Sequence of chain 1.B:
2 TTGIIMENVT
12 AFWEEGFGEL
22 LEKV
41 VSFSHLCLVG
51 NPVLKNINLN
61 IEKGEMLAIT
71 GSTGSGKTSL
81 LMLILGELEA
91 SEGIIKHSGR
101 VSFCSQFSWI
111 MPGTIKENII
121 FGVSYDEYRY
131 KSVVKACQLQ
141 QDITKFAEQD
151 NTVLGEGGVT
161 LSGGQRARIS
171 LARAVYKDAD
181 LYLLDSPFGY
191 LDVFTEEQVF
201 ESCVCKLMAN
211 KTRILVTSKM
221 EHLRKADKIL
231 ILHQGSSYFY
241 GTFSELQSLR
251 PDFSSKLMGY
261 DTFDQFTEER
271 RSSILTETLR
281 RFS

The small molecule below binds the protein below.
Small molecule (SMILES): Nc1ncnc2c1ncn2[C@@H]1O[C@H](CO[P](=O)(O)O[P](=O)(O)NP(=O)(O)O)[C@@H](O)[C@H]1O

Binding-site contacts:
Ligand atom O2A contacts residue SER79 of chain 4.A at 2.6 Å (h-bond).
Ligand atom O1A contacts residue THR78 of chain 4.A at 3.7 Å.
Ligand atom N3 contacts residue PHE43 of chain 4.A at 3.4 Å.
Ligand atom O3' contacts residue GLY74 of chain 4.A at 2.7 Å (h-bond).
Ligand atom C4 contacts residue PHE43 of chain 4.A at 3.6 Å (hydrophobic).
Ligand atom O2B contacts residue THR78 of chain 4.A at 2.8 Å (h-bond).
Ligand atom O1G contacts residue THR73 of chain 4.A at 3.2 Å.
Ligand atom C2 contacts residue PHE43 of chain 4.A at 3.6 Å (hydrophobic).
Ligand atom O3A contacts residue GLY76 of chain 4.A at 3.2 Å (h-bond).
Ligand atom O1G contacts residue LYS77 of chain 4.A at 2.7 Å (salt-bridge).
Ligand atom O3A contacts residue GLY74 of chain 4.A at 3.6 Å.
Ligand atom PG contacts residue LYS77 of chain 4.A at 3.8 Å.
Ligand atom O2G contacts residue GLN106 of chain 4.A at 3.1 Å (h-bond).
Ligand atom O2B contacts residue MG1 of chain 4.E at 2.3 Å.
Ligand atom PG contacts residue MG1 of chain 4.E at 3.5 Å.
Ligand atom N3B contacts residue MG1 of chain 4.E at 3.7 Å.
Ligand atom C8 contacts residue LEU22 of chain 4.A at 3.7 Å (hydrophobic).
Ligand atom O2' contacts residue MET111 of chain 1.B at 2.8 Å.
Ligand atom O4' contacts residue TRP14 of chain 4.A at 3.8 Å.
Ligand atom PB contacts residue GLY74 of chain 4.A at 3.8 Å.
Ligand atom O2B contacts residue LYS77 of chain 4.A at 3.7 Å.
Ligand atom C1' contacts residue TRP14 of chain 4.A at 3.6 Å (hydrophobic).
Ligand atom O2G contacts residue MG1 of chain 4.E at 2.2 Å.
Ligand atom O2' contacts residue TRP14 of chain 4.A at 3.7 Å.
Ligand atom C3' contacts residue GLY74 of chain 4.A at 3.5 Å.
Ligand atom O3A contacts residue SER75 of chain 4.A at 3.8 Å.
Ligand atom O1B contacts residue GLY76 of chain 4.A at 3.1 Å (h-bond).
Ligand atom O4' contacts residue LEU22 of chain 4.A at 3.7 Å.
Ligand atom N3B contacts residue GLY74 of chain 4.A at 3.1 Å (h-bond).
Ligand atom O1B contacts residue GLY74 of chain 4.A at 3.5 Å (h-bond).
Ligand atom O2A contacts residue GLY76 of chain 4.A at 3.4 Å.
Ligand atom O1B contacts residue LYS77 of chain 4.A at 2.8 Å (salt-bridge).
Ligand atom O1G contacts residue GLY74 of chain 4.A at 3.2 Å (h-bond).
Ligand atom PB contacts residue MG1 of chain 4.E at 3.5 Å.
Ligand atom PB contacts residue GLY76 of chain 4.A at 3.8 Å.
Ligand atom PB contacts residue LYS77 of chain 4.A at 3.8 Å.
Ligand atom O1B contacts residue SER75 of chain 4.A at 3.0 Å (h-bond).
Ligand atom PG contacts residue GLY74 of chain 4.A at 3.6 Å.
Ligand atom O2A contacts residue THR78 of chain 4.A at 3.6 Å.
Ligand atom C5' contacts residue SER79 of chain 4.A at 3.8 Å.

Sequence of chain 4.A:
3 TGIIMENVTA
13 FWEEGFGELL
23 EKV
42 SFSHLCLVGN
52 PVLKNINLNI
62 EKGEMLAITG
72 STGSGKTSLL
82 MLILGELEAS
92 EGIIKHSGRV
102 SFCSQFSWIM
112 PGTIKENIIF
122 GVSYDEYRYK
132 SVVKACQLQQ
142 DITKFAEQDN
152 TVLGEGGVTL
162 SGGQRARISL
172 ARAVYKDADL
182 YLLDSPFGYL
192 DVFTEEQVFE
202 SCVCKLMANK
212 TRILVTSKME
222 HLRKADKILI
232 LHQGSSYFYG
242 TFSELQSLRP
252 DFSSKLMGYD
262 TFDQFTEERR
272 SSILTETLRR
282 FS